The protein below binds the small molecule below.
Small molecule (SMILES): OC[C@@H]1NC[C@H](O)[C@H]1O

Sequence of chain 1.A:
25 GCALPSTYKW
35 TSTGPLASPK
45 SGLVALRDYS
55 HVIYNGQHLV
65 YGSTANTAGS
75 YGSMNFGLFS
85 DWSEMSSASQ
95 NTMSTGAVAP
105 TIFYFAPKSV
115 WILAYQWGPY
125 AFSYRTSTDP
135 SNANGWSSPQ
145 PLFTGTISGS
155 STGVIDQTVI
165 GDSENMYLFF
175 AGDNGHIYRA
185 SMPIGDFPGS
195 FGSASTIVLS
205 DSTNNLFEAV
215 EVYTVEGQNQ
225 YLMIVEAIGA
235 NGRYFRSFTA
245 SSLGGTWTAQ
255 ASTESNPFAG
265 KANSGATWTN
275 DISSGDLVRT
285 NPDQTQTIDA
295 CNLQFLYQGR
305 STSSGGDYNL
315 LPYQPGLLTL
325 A

Binding-site contacts:
Ligand atom C4' contacts residue GLN120 of chain 1.A at 4.2 Å.
Ligand atom O2' contacts residue SER278 of chain 1.A at 4.3 Å.
Ligand atom C3' contacts residue ASP160 of chain 1.A at 3.4 Å.
Ligand atom C2' contacts residue GLU212 of chain 1.A at 3.4 Å.
Ligand atom O5' contacts residue SER67 of chain 1.A at 4.4 Å.
Ligand atom C4' contacts residue ILE159 of chain 1.A at 4.5 Å (hydrophobic).
Ligand atom O5' contacts residue ASP52 of chain 1.A at 2.7 Å (salt-bridge).
Ligand atom O2' contacts residue GLU212 of chain 1.A at 3.2 Å.
Ligand atom C5' contacts residue VAL102 of chain 1.A at 4.3 Å (hydrophobic).
Ligand atom C2' contacts residue ASP52 of chain 1.A at 4.4 Å.
Ligand atom C2' contacts residue ASP160 of chain 1.A at 3.3 Å.
Ligand atom O2' contacts residue ALA213 of chain 1.A at 4.4 Å.
Ligand atom O3' contacts residue GLN120 of chain 1.A at 2.9 Å (h-bond).
Ligand atom O5' contacts residue ARG51 of chain 1.A at 3.5 Å (salt-bridge).
Ligand atom O3' contacts residue ALA103 of chain 1.A at 3.7 Å.
Ligand atom N4' contacts residue TYR312 of chain 1.A at 3.8 Å.
Ligand atom C5' contacts residue GLN120 of chain 1.A at 4.4 Å.
Ligand atom C3' contacts residue ILE159 of chain 1.A at 4.3 Å (hydrophobic).
Ligand atom N4' contacts residue ARG51 of chain 1.A at 3.7 Å.
Ligand atom O2' contacts residue ASP160 of chain 1.A at 2.7 Å (salt-bridge).
Ligand atom C1' contacts residue TYR312 of chain 1.A at 3.8 Å (hydrophobic).
Ligand atom C1' contacts residue GLU212 of chain 1.A at 3.2 Å.
Ligand atom O2' contacts residue ASP52 of chain 1.A at 3.9 Å.
Ligand atom C5' contacts residue ASP52 of chain 1.A at 3.4 Å.
Ligand atom C3' contacts residue ASP52 of chain 1.A at 3.7 Å.
Ligand atom C5' contacts residue TRP121 of chain 1.A at 4.2 Å (hydrophobic).
Ligand atom C3' contacts residue GLN120 of chain 1.A at 4.1 Å.
Ligand atom C2' contacts residue ILE159 of chain 1.A at 3.9 Å (hydrophobic).
Ligand atom C5' contacts residue ARG51 of chain 1.A at 4.5 Å.
Ligand atom C1' contacts residue ILE159 of chain 1.A at 4.5 Å (hydrophobic).
Ligand atom O3' contacts residue ILE159 of chain 1.A at 3.6 Å.
Ligand atom C5' contacts residue TYR75 of chain 1.A at 3.7 Å (hydrophobic).
Ligand atom C4' contacts residue ASP52 of chain 1.A at 4.1 Å.
Ligand atom O5' contacts residue TYR75 of chain 1.A at 3.5 Å.
Ligand atom C4' contacts residue TRP121 of chain 1.A at 4.2 Å (hydrophobic).
Ligand atom O3' contacts residue ASP160 of chain 1.A at 2.7 Å (salt-bridge).
Ligand atom O3' contacts residue ASP52 of chain 1.A at 4.2 Å.